Sequence of chain 1.B:
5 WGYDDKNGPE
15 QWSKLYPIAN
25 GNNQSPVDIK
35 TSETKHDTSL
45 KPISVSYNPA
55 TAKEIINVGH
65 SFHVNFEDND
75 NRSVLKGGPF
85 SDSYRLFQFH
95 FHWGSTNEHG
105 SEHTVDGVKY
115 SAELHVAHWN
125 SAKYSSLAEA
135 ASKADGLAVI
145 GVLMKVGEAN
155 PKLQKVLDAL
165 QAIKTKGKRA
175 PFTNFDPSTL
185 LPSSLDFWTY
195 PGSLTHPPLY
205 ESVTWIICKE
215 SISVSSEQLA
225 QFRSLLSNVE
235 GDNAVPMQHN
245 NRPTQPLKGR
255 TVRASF

The small molecule below binds the protein below.
Small molecule (SMILES): CC(=O)Nc1nnc(S(N)(=O)=O)s1

Binding-site contacts:
Ligand atom O2 contacts residue HIS94 of chain 1.B at 3.2 Å.
Ligand atom S1 contacts residue ZN1 of chain 1.G at 3.4 Å.
Ligand atom S1 contacts residue LEU198 of chain 1.B at 4.0 Å.
Ligand atom O2 contacts residue THR199 of chain 1.B at 4.0 Å.
Ligand atom C4 contacts residue FLB1 of chain 1.F at 3.3 Å.
Ligand atom C3 contacts residue FLB1 of chain 1.F at 3.4 Å.
Ligand atom N1 contacts residue HIS94 of chain 1.B at 4.2 Å.
Ligand atom C1 contacts residue HIS200 of chain 1.B at 3.8 Å.
Ligand atom N3 contacts residue HIS200 of chain 1.B at 3.3 Å (h-bond).
Ligand atom N4 contacts residue FLB1 of chain 1.F at 3.2 Å.
Ligand atom C2 contacts residue HIS200 of chain 1.B at 3.7 Å.
Ligand atom N4 contacts residue HIS67 of chain 1.B at 4.2 Å.
Ligand atom O3 contacts residue HIS200 of chain 1.B at 3.9 Å.
Ligand atom C4 contacts residue GLN92 of chain 1.B at 4.1 Å.
Ligand atom C1 contacts residue LEU198 of chain 1.B at 3.5 Å (hydrophobic).
Ligand atom O1 contacts residue THR199 of chain 1.B at 3.8 Å.
Ligand atom N4 contacts residue GLN92 of chain 1.B at 3.5 Å (h-bond).
Ligand atom S2 contacts residue FLB1 of chain 1.F at 4.2 Å.
Ligand atom O3 contacts residue FLB1 of chain 1.F at 3.7 Å.
Ligand atom N1 contacts residue THR199 of chain 1.B at 2.0 Å (h-bond).
Ligand atom N2 contacts residue HIS200 of chain 1.B at 3.0 Å.
Ligand atom N1 contacts residue ZN1 of chain 1.G at 2.7 Å.
Ligand atom N2 contacts residue LEU198 of chain 1.B at 4.0 Å.
Ligand atom N3 contacts residue LEU198 of chain 1.B at 3.5 Å.
Ligand atom S2 contacts residue HIS200 of chain 1.B at 4.2 Å.
Ligand atom S2 contacts residue LEU198 of chain 1.B at 4.1 Å.
Ligand atom O1 contacts residue VAL143 of chain 1.B at 4.2 Å.
Ligand atom O1 contacts residue TRP209 of chain 1.B at 3.8 Å.
Ligand atom O2 contacts residue ZN1 of chain 1.G at 2.5 Å.
Ligand atom O1 contacts residue LEU198 of chain 1.B at 3.5 Å.
Ligand atom C4 contacts residue HIS67 of chain 1.B at 4.2 Å.
Ligand atom N2 contacts residue FLB1 of chain 1.F at 3.7 Å.
Ligand atom N1 contacts residue HIS96 of chain 1.B at 3.6 Å.
Ligand atom C2 contacts residue FLB1 of chain 1.F at 3.3 Å.
Ligand atom N1 contacts residue GLU106 of chain 1.B at 3.9 Å.
Ligand atom S1 contacts residue THR199 of chain 1.B at 3.4 Å (h-bond).
Ligand atom S2 contacts residue HIS94 of chain 1.B at 3.6 Å.
Ligand atom O2 contacts residue HIS119 of chain 1.B at 3.5 Å (h-bond).
Ligand atom N1 contacts residue HIS200 of chain 1.B at 3.9 Å.
Ligand atom N1 contacts residue HIS119 of chain 1.B at 4.1 Å.